Sequence of chain 1.B:
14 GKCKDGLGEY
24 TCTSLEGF

Binding-site contacts:
Ligand atom O4 contacts residue MET342 of chain 1.A at 3.8 Å.
Ligand atom C1 contacts residue ARG360 of chain 1.A at 3.3 Å.
Ligand atom C5 contacts residue ILE409 of chain 1.A at 3.6 Å (hydrophobic).
Ligand atom O2 contacts residue ASP18 of chain 1.B at 3.7 Å.
Ligand atom O4 contacts residue ARG407 of chain 1.A at 2.7 Å (salt-bridge).
Ligand atom O4 contacts residue TRP297 of chain 1.A at 3.3 Å (h-bond).
Ligand atom C2 contacts residue ASP18 of chain 1.B at 3.1 Å.
Ligand atom C2 contacts residue TRP297 of chain 1.A at 3.8 Å (hydrophobic).
Ligand atom O4 contacts residue SER340 of chain 1.A at 2.6 Å (h-bond).
Ligand atom O1 contacts residue ILE411 of chain 1.A at 3.6 Å.
Ligand atom O3 contacts residue MN1 of chain 1.C at 2.1 Å.
Ligand atom O3 contacts residue HIS397 of chain 1.A at 3.5 Å (h-bond).
Ligand atom C3 contacts residue TRP297 of chain 1.A at 3.9 Å (hydrophobic).
Ligand atom O1 contacts residue ARG360 of chain 1.A at 3.4 Å.
Ligand atom O5 contacts residue ILE409 of chain 1.A at 3.8 Å.
Ligand atom C1 contacts residue ASP18 of chain 1.B at 3.6 Å.
Ligand atom O5 contacts residue ARG407 of chain 1.A at 2.8 Å (salt-bridge).
Ligand atom O3 contacts residue HIS351 of chain 1.A at 3.0 Å (h-bond).
Ligand atom O1 contacts residue HIS362 of chain 1.A at 2.9 Å (h-bond).
Ligand atom O5 contacts residue TRP383 of chain 1.A at 3.9 Å.
Ligand atom C1 contacts residue HIS362 of chain 1.A at 4.0 Å.
Ligand atom C2 contacts residue MN1 of chain 1.C at 3.0 Å.
Ligand atom O3 contacts residue ASP18 of chain 1.B at 3.1 Å (salt-bridge).
Ligand atom O4 contacts residue ILE409 of chain 1.A at 3.5 Å.
Ligand atom O3 contacts residue TRP297 of chain 1.A at 4.0 Å.
Ligand atom C4 contacts residue ILE411 of chain 1.A at 3.8 Å (hydrophobic).
Ligand atom O2 contacts residue PHE391 of chain 1.A at 3.8 Å.
Ligand atom C5 contacts residue MET342 of chain 1.A at 3.8 Å (hydrophobic).
Ligand atom O2 contacts residue MN1 of chain 1.C at 2.2 Å.
Ligand atom O1 contacts residue PHE391 of chain 1.A at 4.0 Å.
Ligand atom C3 contacts residue VAL399 of chain 1.A at 4.0 Å (hydrophobic).
Ligand atom O5 contacts residue VAL399 of chain 1.A at 3.8 Å.
Ligand atom O2 contacts residue HIS397 of chain 1.A at 3.2 Å (h-bond).
Ligand atom C5 contacts residue SER340 of chain 1.A at 3.7 Å.
Ligand atom O2 contacts residue ARG360 of chain 1.A at 2.9 Å (salt-bridge).
Ligand atom C1 contacts residue MN1 of chain 1.C at 3.0 Å.
Ligand atom C4 contacts residue TRP297 of chain 1.A at 3.8 Å (hydrophobic).
Ligand atom O5 contacts residue MET342 of chain 1.A at 3.6 Å.
Ligand atom C5 contacts residue ARG407 of chain 1.A at 3.5 Å.
Ligand atom C5 contacts residue TRP297 of chain 1.A at 4.0 Å (hydrophobic).

This protein binds this small molecule.
Small molecule (SMILES): O=C(O)CC[C@H](O)C(=O)O

Sequence of chain 1.A:
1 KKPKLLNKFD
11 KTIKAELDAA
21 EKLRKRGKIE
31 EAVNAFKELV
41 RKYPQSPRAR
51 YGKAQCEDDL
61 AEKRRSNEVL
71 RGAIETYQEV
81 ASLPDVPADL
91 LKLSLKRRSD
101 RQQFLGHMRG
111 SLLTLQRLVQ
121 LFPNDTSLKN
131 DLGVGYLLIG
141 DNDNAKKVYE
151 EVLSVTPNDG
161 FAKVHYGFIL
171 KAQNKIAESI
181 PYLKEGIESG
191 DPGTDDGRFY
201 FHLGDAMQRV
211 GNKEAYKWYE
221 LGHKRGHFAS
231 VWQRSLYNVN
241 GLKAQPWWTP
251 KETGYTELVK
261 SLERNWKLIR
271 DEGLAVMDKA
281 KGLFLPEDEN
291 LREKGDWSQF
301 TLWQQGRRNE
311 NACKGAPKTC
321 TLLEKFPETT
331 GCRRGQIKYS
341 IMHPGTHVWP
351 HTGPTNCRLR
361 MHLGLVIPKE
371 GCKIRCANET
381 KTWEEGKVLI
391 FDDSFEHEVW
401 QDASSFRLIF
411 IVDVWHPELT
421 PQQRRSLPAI